Binding-site contacts:
Ligand atom N2 contacts residue ASN11 of chain 1.C at 3.0 Å (h-bond).
Ligand atom C5 contacts residue ASN11 of chain 1.C at 3.6 Å.
Ligand atom O5 contacts residue ASN11 of chain 1.C at 2.4 Å (h-bond).
Ligand atom C2 contacts residue ASN11 of chain 1.C at 2.5 Å.
Ligand atom C3 contacts residue ASN11 of chain 1.C at 3.9 Å.
Ligand atom C4 contacts residue ASN11 of chain 1.C at 4.3 Å.
Ligand atom C1 contacts residue ASN11 of chain 1.C at 1.4 Å.
Ligand atom C7 contacts residue ASN11 of chain 1.C at 4.1 Å.

Sequence of chain 1.C:
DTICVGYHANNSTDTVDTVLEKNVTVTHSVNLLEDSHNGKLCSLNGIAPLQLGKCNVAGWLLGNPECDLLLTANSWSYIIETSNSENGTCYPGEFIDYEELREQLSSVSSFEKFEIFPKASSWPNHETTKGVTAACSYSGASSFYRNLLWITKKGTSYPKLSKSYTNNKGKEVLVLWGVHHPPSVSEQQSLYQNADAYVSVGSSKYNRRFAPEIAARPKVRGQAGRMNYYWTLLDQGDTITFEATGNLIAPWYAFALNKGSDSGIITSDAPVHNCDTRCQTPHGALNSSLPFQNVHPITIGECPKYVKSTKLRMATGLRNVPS

The small molecule below binds the protein below.
Small molecule (SMILES): CC(=O)N[C@@H]1[C@@H](O)[C@H](O)[C@@H](CO)O[C@H]1O